Sequence of chain 1.D:
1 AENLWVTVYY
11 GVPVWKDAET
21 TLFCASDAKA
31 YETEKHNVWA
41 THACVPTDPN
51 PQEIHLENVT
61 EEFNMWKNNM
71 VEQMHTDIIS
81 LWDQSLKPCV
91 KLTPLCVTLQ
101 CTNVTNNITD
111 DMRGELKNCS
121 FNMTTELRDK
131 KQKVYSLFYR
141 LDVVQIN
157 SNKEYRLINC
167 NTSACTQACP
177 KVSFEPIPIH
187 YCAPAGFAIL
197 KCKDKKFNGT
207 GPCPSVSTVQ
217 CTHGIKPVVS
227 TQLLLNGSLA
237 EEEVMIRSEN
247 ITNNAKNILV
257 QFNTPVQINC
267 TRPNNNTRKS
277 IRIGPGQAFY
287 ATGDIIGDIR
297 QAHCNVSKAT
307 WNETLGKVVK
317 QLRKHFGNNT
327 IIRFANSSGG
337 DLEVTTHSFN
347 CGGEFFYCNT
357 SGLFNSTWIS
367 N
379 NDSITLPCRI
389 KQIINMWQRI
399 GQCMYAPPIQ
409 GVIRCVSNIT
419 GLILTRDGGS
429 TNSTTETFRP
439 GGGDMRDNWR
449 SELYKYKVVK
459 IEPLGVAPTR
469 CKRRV

A protein and the small-molecule ligand that binds it are described below.
Small molecule (SMILES): CC(=O)N[C@H]1[C@H](O[C@H]2[C@H](O)[C@@H](NC(C)=O)CO[C@@H]2CO)O[C@H](CO)[C@@H](O)[C@@H]1O

Binding-site contacts:
Ligand atom C3 contacts residue ASN271 of chain 1.D at 3.8 Å.
Ligand atom C4 contacts residue ASN271 of chain 1.D at 4.2 Å.
Ligand atom C1 contacts residue ASN271 of chain 1.D at 1.4 Å.
Ligand atom C5 contacts residue ASN271 of chain 1.D at 3.6 Å.
Ligand atom O7 contacts residue ASN271 of chain 1.D at 4.3 Å.
Ligand atom O5 contacts residue ASN271 of chain 1.D at 2.3 Å (h-bond).
Ligand atom C2 contacts residue ASN271 of chain 1.D at 2.5 Å.
Ligand atom O5 contacts residue ILE292 of chain 1.D at 4.2 Å.
Ligand atom C8 contacts residue VAL410 of chain 1.D at 3.7 Å (hydrophobic).
Ligand atom N2 contacts residue ASN271 of chain 1.D at 2.9 Å (h-bond).
Ligand atom C7 contacts residue ASN271 of chain 1.D at 3.8 Å.